A small-molecule ligand and the protein it binds are described below.
Small molecule (SMILES): CC(=O)N[C@@H]1[C@@H](O)[C@H](O)[C@@H](CO)O[C@H]1O

Binding-site contacts:
Ligand atom C7 contacts residue ILE520 of chain 1.A at 4.4 Å (hydrophobic).
Ligand atom O7 contacts residue ARG1834 of chain 1.A at 4.5 Å.
Ligand atom O6 contacts residue ARG1834 of chain 1.A at 3.4 Å (salt-bridge).
Ligand atom C7 contacts residue ASN1637 of chain 1.A at 3.3 Å.
Ligand atom C3 contacts residue ASN1637 of chain 1.A at 3.8 Å.
Ligand atom C6 contacts residue ARG1834 of chain 1.A at 3.9 Å.
Ligand atom C4 contacts residue ASN1637 of chain 1.A at 4.2 Å.
Ligand atom O7 contacts residue ASN1637 of chain 1.A at 3.3 Å (h-bond).
Ligand atom C3 contacts residue ARG1834 of chain 1.A at 4.2 Å.
Ligand atom C2 contacts residue ASN1637 of chain 1.A at 2.5 Å.
Ligand atom C1 contacts residue ASN1637 of chain 1.A at 1.4 Å.
Ligand atom N2 contacts residue ASN1637 of chain 1.A at 2.9 Å (h-bond).
Ligand atom C5 contacts residue ASN1637 of chain 1.A at 3.7 Å.
Ligand atom C8 contacts residue ILE520 of chain 1.A at 3.8 Å (hydrophobic).
Ligand atom C8 contacts residue ASN1637 of chain 1.A at 4.4 Å.
Ligand atom O5 contacts residue ARG1834 of chain 1.A at 4.3 Å.
Ligand atom O5 contacts residue ASN1637 of chain 1.A at 2.4 Å (h-bond).
Ligand atom C5 contacts residue ARG1834 of chain 1.A at 4.2 Å.
Ligand atom C4 contacts residue ARG1834 of chain 1.A at 3.8 Å.
Ligand atom N2 contacts residue ILE520 of chain 1.A at 4.2 Å.
Ligand atom O4 contacts residue ARG1834 of chain 1.A at 4.4 Å.
Ligand atom C2 contacts residue ARG1834 of chain 1.A at 4.4 Å.
Ligand atom O3 contacts residue ARG1834 of chain 1.A at 3.8 Å.

Sequence of chain 1.A:
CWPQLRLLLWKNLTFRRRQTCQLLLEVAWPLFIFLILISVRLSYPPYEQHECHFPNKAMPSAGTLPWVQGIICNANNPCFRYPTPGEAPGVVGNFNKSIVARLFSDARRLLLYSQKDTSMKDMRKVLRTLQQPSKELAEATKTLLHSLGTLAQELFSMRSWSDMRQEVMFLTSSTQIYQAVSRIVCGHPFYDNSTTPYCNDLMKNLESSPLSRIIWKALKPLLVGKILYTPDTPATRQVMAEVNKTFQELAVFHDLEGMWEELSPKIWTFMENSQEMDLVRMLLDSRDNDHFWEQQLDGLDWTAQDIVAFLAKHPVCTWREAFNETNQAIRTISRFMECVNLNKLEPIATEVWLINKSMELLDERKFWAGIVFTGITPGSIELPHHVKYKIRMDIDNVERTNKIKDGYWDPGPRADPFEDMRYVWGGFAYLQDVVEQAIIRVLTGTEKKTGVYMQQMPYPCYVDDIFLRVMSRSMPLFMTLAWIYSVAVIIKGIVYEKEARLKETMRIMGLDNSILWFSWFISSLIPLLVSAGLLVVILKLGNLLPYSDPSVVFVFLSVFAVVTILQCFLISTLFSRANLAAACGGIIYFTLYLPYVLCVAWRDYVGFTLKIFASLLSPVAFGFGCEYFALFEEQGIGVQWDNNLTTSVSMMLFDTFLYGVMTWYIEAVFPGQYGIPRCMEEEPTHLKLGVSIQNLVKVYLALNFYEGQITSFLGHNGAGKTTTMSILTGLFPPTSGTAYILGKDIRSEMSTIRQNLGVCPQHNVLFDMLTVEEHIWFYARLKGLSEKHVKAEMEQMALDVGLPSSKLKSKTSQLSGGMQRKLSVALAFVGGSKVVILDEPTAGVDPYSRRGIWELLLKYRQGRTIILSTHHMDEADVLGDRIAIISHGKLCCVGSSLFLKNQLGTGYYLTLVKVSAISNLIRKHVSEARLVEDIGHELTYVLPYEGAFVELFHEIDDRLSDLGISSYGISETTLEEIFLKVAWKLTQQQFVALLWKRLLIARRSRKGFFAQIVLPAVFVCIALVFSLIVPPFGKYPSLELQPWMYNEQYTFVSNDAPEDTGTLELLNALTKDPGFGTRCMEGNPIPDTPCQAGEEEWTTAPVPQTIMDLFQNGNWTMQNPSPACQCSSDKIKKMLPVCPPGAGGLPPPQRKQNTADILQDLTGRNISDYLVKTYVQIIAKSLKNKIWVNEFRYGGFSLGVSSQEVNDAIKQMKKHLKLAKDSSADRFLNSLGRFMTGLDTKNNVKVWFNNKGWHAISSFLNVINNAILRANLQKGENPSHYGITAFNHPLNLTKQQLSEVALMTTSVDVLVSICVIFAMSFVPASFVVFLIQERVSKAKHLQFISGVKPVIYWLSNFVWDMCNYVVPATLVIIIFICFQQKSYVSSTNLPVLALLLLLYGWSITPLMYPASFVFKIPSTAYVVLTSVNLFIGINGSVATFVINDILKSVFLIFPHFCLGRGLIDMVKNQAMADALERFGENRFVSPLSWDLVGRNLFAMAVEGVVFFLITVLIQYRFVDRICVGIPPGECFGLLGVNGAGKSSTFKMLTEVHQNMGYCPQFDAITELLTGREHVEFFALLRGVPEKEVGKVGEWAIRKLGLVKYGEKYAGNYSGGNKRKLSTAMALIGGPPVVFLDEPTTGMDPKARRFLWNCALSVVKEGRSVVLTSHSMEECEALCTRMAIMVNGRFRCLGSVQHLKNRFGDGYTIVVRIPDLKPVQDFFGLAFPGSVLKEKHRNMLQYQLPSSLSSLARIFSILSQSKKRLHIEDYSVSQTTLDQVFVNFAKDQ